Binding-site contacts:
Ligand atom C13 contacts residue PHE248 of chain 1.A at 3.8 Å (hydrophobic).
Ligand atom C6 contacts residue PHE171 of chain 1.A at 3.9 Å (hydrophobic).
Ligand atom N1 contacts residue ASN271 of chain 1.A at 2.7 Å (h-bond).
Ligand atom C3 contacts residue ASP91 of chain 1.A at 2.9 Å.
Ligand atom O2 contacts residue ASN252 of chain 1.A at 3.2 Å (h-bond).
Ligand atom C9 contacts residue VAL95 of chain 1.A at 4.1 Å (hydrophobic).
Ligand atom O1 contacts residue PHE249 of chain 1.A at 3.6 Å.
Ligand atom O1 contacts residue VAL92 of chain 1.A at 3.7 Å.
Ligand atom C12 contacts residue VAL92 of chain 1.A at 4.1 Å (hydrophobic).
Ligand atom C5 contacts residue TRP87 of chain 1.A at 3.9 Å (hydrophobic).
Ligand atom N1 contacts residue ASP91 of chain 1.A at 3.0 Å (salt-bridge).
Ligand atom C1 contacts residue ASP91 of chain 1.A at 3.5 Å.
Ligand atom C8 contacts residue PHE248 of chain 1.A at 3.8 Å (hydrophobic).
Ligand atom C6 contacts residue ASN271 of chain 1.A at 3.9 Å.
Ligand atom C5 contacts residue TYR275 of chain 1.A at 3.3 Å (hydrophobic).
Ligand atom C1 contacts residue PHE248 of chain 1.A at 3.6 Å (hydrophobic).
Ligand atom C10 contacts residue VAL92 of chain 1.A at 3.9 Å (hydrophobic).
Ligand atom C7 contacts residue PHE171 of chain 1.A at 4.1 Å (hydrophobic).
Ligand atom N1 contacts residue TYR275 of chain 1.A at 4.1 Å.
Ligand atom C10 contacts residue PHE249 of chain 1.A at 3.4 Å (hydrophobic).
Ligand atom C9 contacts residue PHE249 of chain 1.A at 4.0 Å (hydrophobic).
Ligand atom C4 contacts residue TYR275 of chain 1.A at 4.1 Å (hydrophobic).
Ligand atom C3 contacts residue ASN271 of chain 1.A at 3.8 Å.
Ligand atom O3 contacts residue ASN271 of chain 1.A at 3.1 Å (h-bond).
Ligand atom C11 contacts residue VAL92 of chain 1.A at 3.9 Å (hydrophobic).
Ligand atom C11 contacts residue PHE249 of chain 1.A at 3.5 Å (hydrophobic).
Ligand atom O1 contacts residue SER185 of chain 1.A at 3.6 Å.
Ligand atom O3 contacts residue TRP245 of chain 1.A at 4.0 Å.
Ligand atom C7 contacts residue ASP91 of chain 1.A at 3.3 Å.
Ligand atom O3 contacts residue ASP91 of chain 1.A at 2.9 Å (salt-bridge).
Ligand atom C1 contacts residue ASN271 of chain 1.A at 3.7 Å.
Ligand atom C5 contacts residue ASP91 of chain 1.A at 3.8 Å.
Ligand atom C4 contacts residue ASP91 of chain 1.A at 3.5 Å.
Ligand atom C12 contacts residue PHE249 of chain 1.A at 3.8 Å (hydrophobic).
Ligand atom C2 contacts residue SER181 of chain 1.A at 3.2 Å.
Ligand atom O1 contacts residue SER181 of chain 1.A at 3.4 Å (h-bond).
Ligand atom C5 contacts residue ASN271 of chain 1.A at 3.1 Å.
Ligand atom C9 contacts residue VAL92 of chain 1.A at 4.1 Å (hydrophobic).
Ligand atom C4 contacts residue ASN271 of chain 1.A at 3.4 Å.
Ligand atom C2 contacts residue ASN252 of chain 1.A at 3.9 Å.

Sequence of chain 1.A:
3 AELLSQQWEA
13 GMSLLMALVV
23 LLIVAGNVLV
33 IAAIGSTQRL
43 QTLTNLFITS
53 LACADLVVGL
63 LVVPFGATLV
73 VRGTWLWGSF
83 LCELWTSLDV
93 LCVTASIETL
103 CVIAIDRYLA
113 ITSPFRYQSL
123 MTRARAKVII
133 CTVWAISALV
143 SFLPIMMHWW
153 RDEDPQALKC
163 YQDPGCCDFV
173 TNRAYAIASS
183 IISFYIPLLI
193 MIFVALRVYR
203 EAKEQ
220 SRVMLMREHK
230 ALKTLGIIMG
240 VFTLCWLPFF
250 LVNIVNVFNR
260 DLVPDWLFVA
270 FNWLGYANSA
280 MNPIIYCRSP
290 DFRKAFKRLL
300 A

A protein and the small-molecule ligand that binds it are described below.
Small molecule (SMILES): CC(C)(C)NC[C@H](O)c1ccc(O)c(CO)c1